Binding-site contacts:
Ligand atom C10 contacts residue LEU53 of chain 1.A at 4.2 Å (hydrophobic).
Ligand atom C1 contacts residue TRP218 of chain 1.A at 4.0 Å (hydrophobic).
Ligand atom C1 contacts residue LEU53 of chain 1.A at 3.7 Å (hydrophobic).
Ligand atom O1 contacts residue SER274 of chain 1.A at 3.4 Å.
Ligand atom O1 contacts residue GLY275 of chain 1.A at 4.4 Å.
Ligand atom C11 contacts residue LEU221 of chain 1.A at 4.0 Å (hydrophobic).
Ligand atom C27 contacts residue PHE203 of chain 1.A at 4.1 Å (hydrophobic).
Ligand atom C2 contacts residue TRP218 of chain 1.A at 4.0 Å (hydrophobic).
Ligand atom C4 contacts residue LEU313 of chain 1.A at 4.0 Å (hydrophobic).
Ligand atom C21 contacts residue LEU221 of chain 1.A at 4.5 Å (hydrophobic).
Ligand atom C3 contacts residue PHE280 of chain 1.A at 4.4 Å (hydrophobic).
Ligand atom C13 contacts residue LEU53 of chain 1.A at 4.2 Å (hydrophobic).
Ligand atom C17 contacts residue LEU53 of chain 1.A at 4.3 Å (hydrophobic).
Ligand atom C12 contacts residue LEU53 of chain 1.A at 3.5 Å (hydrophobic).
Ligand atom O1 contacts residue PHE280 of chain 1.A at 3.4 Å.
Ligand atom C11 contacts residue LEU53 of chain 1.A at 4.1 Å (hydrophobic).
Ligand atom C9 contacts residue LEU53 of chain 1.A at 3.7 Å (hydrophobic).
Ligand atom C12 contacts residue LEU221 of chain 1.A at 4.0 Å (hydrophobic).
Ligand atom C14 contacts residue LEU53 of chain 1.A at 4.0 Å (hydrophobic).
Ligand atom C1 contacts residue LEU270 of chain 1.A at 4.2 Å (hydrophobic).
Ligand atom C2 contacts residue LEU270 of chain 1.A at 4.1 Å (hydrophobic).
Ligand atom C27 contacts residue PHE199 of chain 1.A at 4.2 Å (hydrophobic).
Ligand atom C2 contacts residue SER274 of chain 1.A at 4.5 Å.
Ligand atom C19 contacts residue LEU271 of chain 1.A at 3.6 Å (hydrophobic).
Ligand atom C21 contacts residue PHE203 of chain 1.A at 3.6 Å (hydrophobic).
Ligand atom C3 contacts residue TYR49 of chain 1.A at 4.4 Å (hydrophobic).

A protein and the small-molecule ligand that binds it are described below.
Small molecule (SMILES): CC(C)CCC[C@@H](C)[C@H]1CC[C@H]2[C@@H]3CC=C4C[C@@H](O)CC[C@]4(C)[C@H]3CC[C@]12C

Sequence of chain 1.A:
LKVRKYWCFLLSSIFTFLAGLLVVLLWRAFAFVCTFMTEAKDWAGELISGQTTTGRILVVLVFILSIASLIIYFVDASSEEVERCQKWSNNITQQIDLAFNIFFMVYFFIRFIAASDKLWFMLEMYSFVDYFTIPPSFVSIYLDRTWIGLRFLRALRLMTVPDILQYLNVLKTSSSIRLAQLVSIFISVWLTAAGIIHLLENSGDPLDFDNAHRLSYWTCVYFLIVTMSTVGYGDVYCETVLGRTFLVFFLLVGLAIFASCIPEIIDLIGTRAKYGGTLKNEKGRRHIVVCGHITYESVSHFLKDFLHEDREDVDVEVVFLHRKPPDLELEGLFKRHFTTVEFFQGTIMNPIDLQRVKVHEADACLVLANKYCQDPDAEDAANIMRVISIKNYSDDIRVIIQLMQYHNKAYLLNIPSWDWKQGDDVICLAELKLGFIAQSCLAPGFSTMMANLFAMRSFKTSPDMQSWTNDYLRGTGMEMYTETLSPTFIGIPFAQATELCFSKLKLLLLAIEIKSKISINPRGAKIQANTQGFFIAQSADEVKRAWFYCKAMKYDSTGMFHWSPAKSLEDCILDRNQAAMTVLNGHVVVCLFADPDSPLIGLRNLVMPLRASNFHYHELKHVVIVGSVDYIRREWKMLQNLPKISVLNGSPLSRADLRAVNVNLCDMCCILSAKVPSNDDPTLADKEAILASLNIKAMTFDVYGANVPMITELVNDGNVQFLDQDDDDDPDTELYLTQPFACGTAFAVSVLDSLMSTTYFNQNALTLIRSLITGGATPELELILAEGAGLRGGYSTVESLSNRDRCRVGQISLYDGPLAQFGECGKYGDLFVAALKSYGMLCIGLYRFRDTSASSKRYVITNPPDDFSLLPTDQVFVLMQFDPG